Binding-site contacts:
Ligand atom O7 contacts residue GLN1071 of chain 1.B at 3.6 Å (h-bond).
Ligand atom C7 contacts residue LEU922 of chain 1.B at 3.5 Å (hydrophobic).
Ligand atom C1 contacts residue ASN717 of chain 1.B at 1.4 Å.
Ligand atom C6 contacts residue GLN926 of chain 1.B at 4.3 Å.
Ligand atom C5 contacts residue ASN717 of chain 1.B at 3.6 Å.
Ligand atom N2 contacts residue ASN717 of chain 1.B at 2.8 Å (h-bond).
Ligand atom O7 contacts residue LEU922 of chain 1.B at 3.3 Å.
Ligand atom O4 contacts residue LEU922 of chain 1.B at 3.6 Å.
Ligand atom C2 contacts residue LEU922 of chain 1.B at 4.3 Å (hydrophobic).
Ligand atom C1 contacts residue LEU922 of chain 1.B at 4.0 Å (hydrophobic).
Ligand atom O6 contacts residue GLN926 of chain 1.B at 3.3 Å (h-bond).
Ligand atom C8 contacts residue ASN925 of chain 1.B at 4.4 Å.
Ligand atom C5 contacts residue LEU922 of chain 1.B at 4.0 Å (hydrophobic).
Ligand atom C4 contacts residue LEU922 of chain 1.B at 4.3 Å (hydrophobic).
Ligand atom O7 contacts residue ASN717 of chain 1.B at 2.8 Å (h-bond).
Ligand atom C8 contacts residue LEU922 of chain 1.B at 3.8 Å (hydrophobic).
Ligand atom N2 contacts residue LEU922 of chain 1.B at 4.1 Å.
Ligand atom C2 contacts residue ASN717 of chain 1.B at 2.4 Å.
Ligand atom C4 contacts residue ASN717 of chain 1.B at 4.2 Å.
Ligand atom O5 contacts residue ASN717 of chain 1.B at 2.3 Å (h-bond).
Ligand atom C8 contacts residue ASN717 of chain 1.B at 4.2 Å.
Ligand atom C5 contacts residue GLN926 of chain 1.B at 4.4 Å.
Ligand atom C7 contacts residue ASN717 of chain 1.B at 3.0 Å.
Ligand atom O7 contacts residue ASN925 of chain 1.B at 4.4 Å.
Ligand atom C3 contacts residue ASN717 of chain 1.B at 3.7 Å.
Ligand atom C3 contacts residue LEU922 of chain 1.B at 3.9 Å (hydrophobic).

Sequence of chain 1.B:
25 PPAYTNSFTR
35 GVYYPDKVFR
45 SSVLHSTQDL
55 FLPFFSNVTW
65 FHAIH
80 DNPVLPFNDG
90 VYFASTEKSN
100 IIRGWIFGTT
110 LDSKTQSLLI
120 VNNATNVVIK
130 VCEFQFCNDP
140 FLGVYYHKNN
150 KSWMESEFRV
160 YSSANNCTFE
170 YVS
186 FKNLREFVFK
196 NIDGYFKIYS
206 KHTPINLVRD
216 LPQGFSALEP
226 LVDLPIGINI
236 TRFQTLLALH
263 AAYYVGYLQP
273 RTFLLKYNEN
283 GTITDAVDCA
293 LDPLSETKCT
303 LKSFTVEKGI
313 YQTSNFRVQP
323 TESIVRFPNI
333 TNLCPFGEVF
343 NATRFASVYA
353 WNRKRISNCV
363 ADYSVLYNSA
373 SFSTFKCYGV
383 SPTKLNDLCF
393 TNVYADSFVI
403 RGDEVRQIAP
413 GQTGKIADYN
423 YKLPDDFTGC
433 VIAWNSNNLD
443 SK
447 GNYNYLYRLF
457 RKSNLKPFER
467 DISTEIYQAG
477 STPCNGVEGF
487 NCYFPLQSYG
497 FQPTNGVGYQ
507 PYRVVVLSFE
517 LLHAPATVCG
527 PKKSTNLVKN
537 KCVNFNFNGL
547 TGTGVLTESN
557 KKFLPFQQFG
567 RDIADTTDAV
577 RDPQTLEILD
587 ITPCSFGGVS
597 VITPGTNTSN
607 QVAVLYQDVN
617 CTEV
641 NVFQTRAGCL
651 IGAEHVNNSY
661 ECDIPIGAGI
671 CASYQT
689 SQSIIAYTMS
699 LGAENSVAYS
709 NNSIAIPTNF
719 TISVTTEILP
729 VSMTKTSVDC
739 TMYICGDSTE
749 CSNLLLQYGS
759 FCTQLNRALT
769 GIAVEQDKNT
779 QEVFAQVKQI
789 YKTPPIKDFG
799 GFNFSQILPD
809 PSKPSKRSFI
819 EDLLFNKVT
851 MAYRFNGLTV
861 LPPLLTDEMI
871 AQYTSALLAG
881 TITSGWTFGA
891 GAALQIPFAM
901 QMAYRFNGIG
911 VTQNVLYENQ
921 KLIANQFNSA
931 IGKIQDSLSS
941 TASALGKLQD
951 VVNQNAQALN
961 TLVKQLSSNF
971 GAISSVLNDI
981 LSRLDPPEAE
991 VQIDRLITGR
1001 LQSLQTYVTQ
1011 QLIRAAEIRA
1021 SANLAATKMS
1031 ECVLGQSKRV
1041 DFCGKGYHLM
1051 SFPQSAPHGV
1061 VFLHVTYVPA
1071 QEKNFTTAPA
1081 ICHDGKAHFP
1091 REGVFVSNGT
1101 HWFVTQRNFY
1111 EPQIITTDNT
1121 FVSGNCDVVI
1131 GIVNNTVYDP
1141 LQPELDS

A small-molecule ligand and the protein it binds are described below.
Small molecule (SMILES): CC(=O)N[C@H]1[C@H](O[C@H]2[C@H](O)[C@@H](NC(C)=O)CO[C@@H]2CO)O[C@H](CO)[C@@H](O)[C@@H]1O